Sequence of chain 1.A:
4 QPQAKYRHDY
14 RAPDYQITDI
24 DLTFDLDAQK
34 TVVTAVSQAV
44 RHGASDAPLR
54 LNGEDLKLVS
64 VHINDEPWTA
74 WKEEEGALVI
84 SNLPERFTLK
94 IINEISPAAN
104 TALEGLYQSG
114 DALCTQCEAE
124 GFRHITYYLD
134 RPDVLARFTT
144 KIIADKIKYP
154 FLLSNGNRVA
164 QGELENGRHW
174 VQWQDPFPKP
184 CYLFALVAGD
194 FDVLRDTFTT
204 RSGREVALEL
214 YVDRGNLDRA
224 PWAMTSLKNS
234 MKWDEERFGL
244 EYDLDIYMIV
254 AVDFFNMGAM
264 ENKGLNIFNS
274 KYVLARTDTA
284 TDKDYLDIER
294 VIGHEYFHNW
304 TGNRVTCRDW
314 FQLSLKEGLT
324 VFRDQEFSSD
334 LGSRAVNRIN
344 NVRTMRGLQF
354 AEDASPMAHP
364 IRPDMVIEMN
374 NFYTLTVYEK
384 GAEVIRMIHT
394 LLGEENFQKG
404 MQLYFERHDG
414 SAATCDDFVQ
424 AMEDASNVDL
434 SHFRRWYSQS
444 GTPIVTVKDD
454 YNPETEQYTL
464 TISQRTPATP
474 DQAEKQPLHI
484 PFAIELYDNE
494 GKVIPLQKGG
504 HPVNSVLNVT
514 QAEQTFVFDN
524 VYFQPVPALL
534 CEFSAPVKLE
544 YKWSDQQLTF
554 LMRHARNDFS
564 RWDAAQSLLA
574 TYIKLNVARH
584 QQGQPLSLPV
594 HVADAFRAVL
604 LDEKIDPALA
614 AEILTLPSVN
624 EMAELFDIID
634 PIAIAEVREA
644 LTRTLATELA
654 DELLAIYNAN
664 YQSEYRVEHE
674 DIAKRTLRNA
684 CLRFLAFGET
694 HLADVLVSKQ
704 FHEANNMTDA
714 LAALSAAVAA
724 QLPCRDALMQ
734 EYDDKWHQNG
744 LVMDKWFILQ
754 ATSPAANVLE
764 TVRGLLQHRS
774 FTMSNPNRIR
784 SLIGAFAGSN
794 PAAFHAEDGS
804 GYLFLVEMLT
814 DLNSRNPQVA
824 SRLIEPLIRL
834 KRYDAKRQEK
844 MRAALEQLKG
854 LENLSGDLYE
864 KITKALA

This protein binds this small molecule.
Small molecule (SMILES): CC(C)C[C@H](NC(=O)[C@@H](O)[C@H](N)Cc1ccccc1)C(=O)O

Binding-site contacts:
Ligand atom O3 contacts residue GLU320 of chain 1.A at 3.3 Å (salt-bridge).
Ligand atom N2 contacts residue LYS319 of chain 1.A at 3.5 Å (salt-bridge).
Ligand atom O1 contacts residue MET260 of chain 1.A at 3.1 Å.
Ligand atom N2 contacts residue GLU320 of chain 1.A at 3.1 Å (salt-bridge).
Ligand atom C10 contacts residue TYR376 of chain 1.A at 3.5 Å (hydrophobic).
Ligand atom C10 contacts residue MET260 of chain 1.A at 3.5 Å (hydrophobic).
Ligand atom C9 contacts residue TYR376 of chain 1.A at 3.5 Å (hydrophobic).
Ligand atom C12 contacts residue GLU121 of chain 1.A at 3.4 Å.
Ligand atom N1 contacts residue GLU298 of chain 1.A at 3.2 Å (salt-bridge).
Ligand atom O2 contacts residue ZN1 of chain 1.B at 2.2 Å.
Ligand atom C14 contacts residue HIS297 of chain 1.A at 3.6 Å.
Ligand atom N2 contacts residue GLU121 of chain 1.A at 2.8 Å (salt-bridge).
Ligand atom C5 contacts residue GLY261 of chain 1.A at 3.4 Å.
Ligand atom O1 contacts residue GLY261 of chain 1.A at 2.5 Å (h-bond).
Ligand atom C6 contacts residue ALA262 of chain 1.A at 3.1 Å (hydrophobic).
Ligand atom C2 contacts residue ALA262 of chain 1.A at 3.3 Å (hydrophobic).
Ligand atom C3 contacts residue ZN1 of chain 1.B at 3.1 Å.
Ligand atom C3 contacts residue GLU298 of chain 1.A at 3.4 Å.
Ligand atom O1 contacts residue ALA262 of chain 1.A at 3.1 Å (h-bond).
Ligand atom C1 contacts residue GLU264 of chain 1.A at 3.6 Å.
Ligand atom C2 contacts residue ZN1 of chain 1.B at 3.1 Å.
Ligand atom C16 contacts residue HIS297 of chain 1.A at 3.5 Å.
Ligand atom O2 contacts residue GLU264 of chain 1.A at 2.9 Å (salt-bridge).
Ligand atom O3 contacts residue HIS297 of chain 1.A at 3.4 Å (h-bond).
Ligand atom N2 contacts residue GLU264 of chain 1.A at 2.7 Å (salt-bridge).
Ligand atom C2 contacts residue GLU298 of chain 1.A at 3.3 Å.
Ligand atom C1 contacts residue TYR381 of chain 1.A at 3.6 Å (hydrophobic).
Ligand atom O2 contacts residue HIS297 of chain 1.A at 3.5 Å (h-bond).
Ligand atom C11 contacts residue TYR376 of chain 1.A at 3.6 Å (hydrophobic).
Ligand atom O4 contacts residue GLY261 of chain 1.A at 3.6 Å (h-bond).
Ligand atom N1 contacts residue ALA262 of chain 1.A at 3.5 Å (h-bond).
Ligand atom O3 contacts residue TYR381 of chain 1.A at 2.6 Å (h-bond).
Ligand atom C3 contacts residue TYR381 of chain 1.A at 3.5 Å (hydrophobic).
Ligand atom O2 contacts residue HIS301 of chain 1.A at 3.0 Å (h-bond).
Ligand atom O3 contacts residue ZN1 of chain 1.B at 2.6 Å.
Ligand atom C2 contacts residue GLU264 of chain 1.A at 3.6 Å.
Ligand atom O2 contacts residue GLU298 of chain 1.A at 2.6 Å (salt-bridge).
Ligand atom C15 contacts residue VAL294 of chain 1.A at 3.6 Å (hydrophobic).
Ligand atom C15 contacts residue HIS297 of chain 1.A at 3.6 Å.
Ligand atom C11 contacts residue GLU121 of chain 1.A at 3.4 Å.